The small molecule below binds the protein below.
Small molecule (SMILES): CC(=O)N[C@@H]1[C@@H](O)[C@H](O)[C@@H](CO)O[C@H]1O

Binding-site contacts:
Ligand atom O7 contacts residue ASN81 of chain 1.A at 2.8 Å (h-bond).
Ligand atom C8 contacts residue GLN80 of chain 1.A at 3.3 Å.
Ligand atom C4 contacts residue ASN81 of chain 1.A at 4.2 Å.
Ligand atom N2 contacts residue ASN81 of chain 1.A at 2.9 Å (h-bond).
Ligand atom C8 contacts residue ASN81 of chain 1.A at 4.3 Å.
Ligand atom C6 contacts residue ILE121 of chain 1.A at 3.6 Å (hydrophobic).
Ligand atom C2 contacts residue ASN81 of chain 1.A at 2.4 Å.
Ligand atom C5 contacts residue ASN81 of chain 1.A at 3.7 Å.
Ligand atom C8 contacts residue ARG150 of chain 1.A at 4.3 Å.
Ligand atom C3 contacts residue ASN81 of chain 1.A at 3.7 Å.
Ligand atom C1 contacts residue ASN81 of chain 1.A at 1.5 Å.
Ligand atom O5 contacts residue ASN81 of chain 1.A at 2.4 Å (h-bond).
Ligand atom C3 contacts residue PHE120 of chain 1.A at 4.1 Å (hydrophobic).
Ligand atom C1 contacts residue PHE120 of chain 1.A at 3.6 Å (hydrophobic).
Ligand atom C5 contacts residue PHE120 of chain 1.A at 3.8 Å (hydrophobic).
Ligand atom C7 contacts residue ASN81 of chain 1.A at 3.1 Å.
Ligand atom C5 contacts residue ILE121 of chain 1.A at 3.8 Å (hydrophobic).
Ligand atom O5 contacts residue PHE120 of chain 1.A at 4.0 Å.
Ligand atom C2 contacts residue PHE120 of chain 1.A at 4.4 Å (hydrophobic).

Sequence of chain 1.A:
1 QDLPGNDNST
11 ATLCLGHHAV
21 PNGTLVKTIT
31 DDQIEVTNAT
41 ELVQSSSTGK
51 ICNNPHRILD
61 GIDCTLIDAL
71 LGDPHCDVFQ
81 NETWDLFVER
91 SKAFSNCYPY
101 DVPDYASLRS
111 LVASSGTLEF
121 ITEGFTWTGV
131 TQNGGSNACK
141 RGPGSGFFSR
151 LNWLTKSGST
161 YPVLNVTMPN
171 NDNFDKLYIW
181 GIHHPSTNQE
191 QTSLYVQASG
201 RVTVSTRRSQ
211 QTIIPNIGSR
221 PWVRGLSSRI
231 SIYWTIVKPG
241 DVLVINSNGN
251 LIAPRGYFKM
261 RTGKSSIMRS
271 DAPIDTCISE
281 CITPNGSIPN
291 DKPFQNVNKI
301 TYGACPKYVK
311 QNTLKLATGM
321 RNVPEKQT